The protein below binds the small molecule below.
Small molecule (SMILES): O=C(O)[C@H](O)c1ccccc1

Binding-site contacts:
Ligand atom C2 contacts residue GLY401 of chain 1.I at 3.6 Å.
Ligand atom C7 contacts residue HIS70 of chain 1.J at 3.6 Å.
Ligand atom C10 contacts residue LEU110 of chain 1.J at 3.6 Å (hydrophobic).
Ligand atom C6 contacts residue HIS281 of chain 1.I at 3.4 Å.
Ligand atom C10 contacts residue HIS281 of chain 1.I at 4.1 Å.
Ligand atom C10 contacts residue HIS70 of chain 1.J at 3.9 Å.
Ligand atom O8 contacts residue GLY401 of chain 1.I at 4.0 Å.
Ligand atom O11 contacts residue SER26 of chain 1.J at 2.9 Å (h-bond).
Ligand atom C2 contacts residue HIS281 of chain 1.I at 4.3 Å.
Ligand atom O11 contacts residue GLY25 of chain 1.J at 3.7 Å.
Ligand atom C1 contacts residue TPP1 of chain 1.UA at 3.7 Å.
Ligand atom C5 contacts residue TPP1 of chain 1.UA at 4.2 Å.
Ligand atom O8 contacts residue TPP1 of chain 1.UA at 2.8 Å (h-bond).
Ligand atom O11 contacts residue LEU110 of chain 1.J at 4.5 Å.
Ligand atom O8 contacts residue LEU110 of chain 1.J at 3.4 Å.
Ligand atom C10 contacts residue SER26 of chain 1.J at 3.3 Å.
Ligand atom C7 contacts residue SER26 of chain 1.J at 4.4 Å.
Ligand atom O8 contacts residue HIS70 of chain 1.J at 2.7 Å (h-bond).
Ligand atom C10 contacts residue TPP1 of chain 1.UA at 3.8 Å.
Ligand atom O12 contacts residue HIS281 of chain 1.I at 3.2 Å.
Ligand atom C3 contacts residue GLY401 of chain 1.I at 4.2 Å.
Ligand atom C1 contacts residue HIS281 of chain 1.I at 3.6 Å.
Ligand atom C6 contacts residue TPP1 of chain 1.UA at 4.0 Å.
Ligand atom C2 contacts residue TPP1 of chain 1.UA at 4.0 Å.
Ligand atom C1 contacts residue LEU110 of chain 1.J at 4.5 Å (hydrophobic).
Ligand atom C7 contacts residue LEU110 of chain 1.J at 3.4 Å (hydrophobic).
Ligand atom C5 contacts residue THR377 of chain 1.I at 3.9 Å.
Ligand atom O12 contacts residue SER26 of chain 1.J at 2.6 Å (h-bond).
Ligand atom C4 contacts residue PHE397 of chain 1.I at 4.0 Å (hydrophobic).
Ligand atom C7 contacts residue TPP1 of chain 1.UA at 3.7 Å.
Ligand atom C4 contacts residue THR377 of chain 1.I at 3.5 Å.
Ligand atom C3 contacts residue PHE397 of chain 1.I at 3.8 Å (hydrophobic).
Ligand atom O11 contacts residue LEU461 of chain 1.I at 3.5 Å.
Ligand atom O11 contacts residue HIS70 of chain 1.J at 3.8 Å.
Ligand atom C3 contacts residue THR377 of chain 1.I at 3.8 Å.
Ligand atom C7 contacts residue HIS281 of chain 1.I at 4.0 Å.
Ligand atom C5 contacts residue HIS281 of chain 1.I at 4.0 Å.
Ligand atom O12 contacts residue LEU110 of chain 1.J at 3.3 Å.
Ligand atom O11 contacts residue TPP1 of chain 1.UA at 3.2 Å.
Ligand atom C5 contacts residue ALA460 of chain 1.I at 4.3 Å (hydrophobic).

Sequence of chain 1.J:
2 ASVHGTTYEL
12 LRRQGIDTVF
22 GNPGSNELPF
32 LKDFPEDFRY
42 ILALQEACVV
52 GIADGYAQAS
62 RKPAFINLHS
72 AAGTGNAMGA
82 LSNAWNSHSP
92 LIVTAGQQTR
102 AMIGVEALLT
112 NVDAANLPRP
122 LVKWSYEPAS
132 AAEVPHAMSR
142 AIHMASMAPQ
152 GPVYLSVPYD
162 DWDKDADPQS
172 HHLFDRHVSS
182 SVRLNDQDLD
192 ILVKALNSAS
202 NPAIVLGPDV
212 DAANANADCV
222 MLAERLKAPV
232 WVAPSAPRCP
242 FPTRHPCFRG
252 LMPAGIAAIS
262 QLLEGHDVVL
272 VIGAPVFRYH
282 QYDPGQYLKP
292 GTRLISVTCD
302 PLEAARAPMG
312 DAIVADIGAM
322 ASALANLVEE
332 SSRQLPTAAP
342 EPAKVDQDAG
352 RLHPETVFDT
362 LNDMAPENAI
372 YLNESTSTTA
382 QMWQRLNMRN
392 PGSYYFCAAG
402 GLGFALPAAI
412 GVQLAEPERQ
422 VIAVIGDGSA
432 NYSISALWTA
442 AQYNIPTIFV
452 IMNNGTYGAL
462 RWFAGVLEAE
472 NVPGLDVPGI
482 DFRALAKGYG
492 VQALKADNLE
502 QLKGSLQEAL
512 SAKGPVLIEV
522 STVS

Sequence of chain 1.I:
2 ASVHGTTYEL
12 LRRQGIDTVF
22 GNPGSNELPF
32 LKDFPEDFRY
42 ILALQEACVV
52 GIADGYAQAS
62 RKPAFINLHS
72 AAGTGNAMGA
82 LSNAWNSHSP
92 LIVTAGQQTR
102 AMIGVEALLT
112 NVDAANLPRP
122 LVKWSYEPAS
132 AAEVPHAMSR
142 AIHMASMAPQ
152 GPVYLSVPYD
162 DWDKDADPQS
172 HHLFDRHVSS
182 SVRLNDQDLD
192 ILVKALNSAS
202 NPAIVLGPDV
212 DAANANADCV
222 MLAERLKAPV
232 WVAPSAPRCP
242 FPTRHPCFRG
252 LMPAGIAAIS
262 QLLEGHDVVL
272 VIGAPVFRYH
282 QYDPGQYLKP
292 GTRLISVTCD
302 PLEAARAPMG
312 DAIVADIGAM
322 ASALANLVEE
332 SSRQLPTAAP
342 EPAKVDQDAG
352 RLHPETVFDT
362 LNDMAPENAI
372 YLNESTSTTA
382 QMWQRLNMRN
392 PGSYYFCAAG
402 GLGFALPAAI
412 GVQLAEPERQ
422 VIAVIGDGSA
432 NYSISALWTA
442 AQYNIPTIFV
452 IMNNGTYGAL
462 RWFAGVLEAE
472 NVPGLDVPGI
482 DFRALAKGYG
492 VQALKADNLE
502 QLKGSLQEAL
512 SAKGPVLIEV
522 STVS